Sequence of chain 1.A:
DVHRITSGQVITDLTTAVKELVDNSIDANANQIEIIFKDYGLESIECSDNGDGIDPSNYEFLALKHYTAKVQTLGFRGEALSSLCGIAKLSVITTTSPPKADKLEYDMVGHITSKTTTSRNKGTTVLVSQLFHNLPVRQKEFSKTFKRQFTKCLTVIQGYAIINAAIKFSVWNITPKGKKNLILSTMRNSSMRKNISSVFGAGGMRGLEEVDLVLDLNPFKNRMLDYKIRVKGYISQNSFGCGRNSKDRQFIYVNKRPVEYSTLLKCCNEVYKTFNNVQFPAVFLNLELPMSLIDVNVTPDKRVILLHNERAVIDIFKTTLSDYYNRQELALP

Binding-site contacts:
Ligand atom O3A contacts residue GLY99 of chain 1.A at 3.2 Å (h-bond).
Ligand atom O3G contacts residue GLY96 of chain 1.A at 3.0 Å.
Ligand atom N1 contacts residue THR145 of chain 1.A at 3.4 Å (h-bond).
Ligand atom C1' contacts residue LEU74 of chain 1.A at 3.7 Å (hydrophobic).
Ligand atom N7 contacts residue ASN36 of chain 1.A at 3.3 Å.
Ligand atom N3B contacts residue PHE97 of chain 1.A at 3.8 Å.
Ligand atom PA contacts residue GLY99 of chain 1.A at 3.7 Å.
Ligand atom C2 contacts residue ILE66 of chain 1.A at 3.8 Å (hydrophobic).
Ligand atom N6 contacts residue THR145 of chain 1.A at 3.7 Å.
Ligand atom N3 contacts residue ILE66 of chain 1.A at 3.6 Å.
Ligand atom N6 contacts residue ASP61 of chain 1.A at 2.9 Å (salt-bridge).
Ligand atom O3A contacts residue MG1 of chain 1.D at 3.3 Å.
Ligand atom O2B contacts residue ASN36 of chain 1.A at 3.1 Å (h-bond).
Ligand atom O1B contacts residue ARG98 of chain 1.A at 3.4 Å.
Ligand atom O3G contacts residue LYS335 of chain 1.A at 3.2 Å (salt-bridge).
Ligand atom O2A contacts residue GLU100 of chain 1.A at 3.8 Å.
Ligand atom O1G contacts residue MG1 of chain 1.D at 2.1 Å.
Ligand atom O1A contacts residue ASN36 of chain 1.A at 2.8 Å (h-bond).
Ligand atom O2A contacts residue LEU102 of chain 1.A at 3.1 Å (h-bond).
Ligand atom O2A contacts residue ALA101 of chain 1.A at 3.6 Å (h-bond).
Ligand atom O1A contacts residue ALA101 of chain 1.A at 3.5 Å.
Ligand atom O2B contacts residue MG1 of chain 1.D at 2.3 Å.
Ligand atom PG contacts residue LYS335 of chain 1.A at 3.4 Å.
Ligand atom O2A contacts residue GLY99 of chain 1.A at 3.1 Å (h-bond).
Ligand atom C2 contacts residue ALA40 of chain 1.A at 3.7 Å (hydrophobic).
Ligand atom N3B contacts residue MG1 of chain 1.D at 3.3 Å.
Ligand atom PG contacts residue MG1 of chain 1.D at 2.9 Å.
Ligand atom N1 contacts residue ALA40 of chain 1.A at 3.4 Å.
Ligand atom O2G contacts residue MG1 of chain 1.D at 2.9 Å.
Ligand atom O3A contacts residue ARG98 of chain 1.A at 3.6 Å.
Ligand atom O1A contacts residue MG1 of chain 1.D at 2.2 Å.
Ligand atom N3B contacts residue ARG98 of chain 1.A at 3.8 Å.
Ligand atom O3G contacts residue PHE97 of chain 1.A at 2.7 Å (h-bond).
Ligand atom PB contacts residue MG1 of chain 1.D at 3.1 Å.
Ligand atom C8 contacts residue ASN36 of chain 1.A at 3.8 Å.
Ligand atom O5' contacts residue ASN36 of chain 1.A at 3.8 Å.
Ligand atom O1G contacts residue LYS335 of chain 1.A at 2.8 Å (salt-bridge).
Ligand atom PA contacts residue MG1 of chain 1.D at 3.2 Å.
Ligand atom C2 contacts residue GLY65 of chain 1.A at 3.4 Å.
Ligand atom O4' contacts residue LEU74 of chain 1.A at 3.2 Å.

A protein and the small-molecule ligand that binds it are described below.
Small molecule (SMILES): Nc1ncnc2c1ncn2[C@@H]1O[C@H](CO[P](=O)(O)O[P](=O)(O)NP(=O)(O)O)[C@@H](O)[C@H]1O